Sequence of chain 2.A:
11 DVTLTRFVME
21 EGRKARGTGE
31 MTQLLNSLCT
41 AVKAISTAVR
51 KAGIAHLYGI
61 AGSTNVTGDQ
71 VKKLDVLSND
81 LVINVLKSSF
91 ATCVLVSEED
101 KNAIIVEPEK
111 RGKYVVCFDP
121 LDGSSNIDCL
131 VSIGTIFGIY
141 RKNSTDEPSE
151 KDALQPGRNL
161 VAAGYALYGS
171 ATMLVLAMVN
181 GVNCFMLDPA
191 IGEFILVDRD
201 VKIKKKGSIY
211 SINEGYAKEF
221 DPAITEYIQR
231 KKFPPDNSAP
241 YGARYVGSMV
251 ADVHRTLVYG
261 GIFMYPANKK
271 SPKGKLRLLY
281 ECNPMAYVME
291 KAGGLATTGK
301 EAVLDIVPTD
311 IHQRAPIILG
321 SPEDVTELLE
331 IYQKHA

The small molecule below binds the protein below.
Small molecule (SMILES): O=P(O)(O)OC[C@H]1O[C@](O)(CO)[C@@H](O)[C@@H]1O

Binding-site contacts:
Ligand atom C1 contacts residue ARG277 of chain 1.A at 3.7 Å.
Ligand atom C4 contacts residue MET249 of chain 1.A at 3.5 Å (hydrophobic).
Ligand atom C6 contacts residue GLY247 of chain 1.A at 3.6 Å.
Ligand atom O3P contacts residue ARG244 of chain 2.A at 3.4 Å (salt-bridge).
Ligand atom C3 contacts residue ASP122 of chain 1.A at 3.6 Å.
Ligand atom P contacts residue ASN213 of chain 1.A at 3.6 Å.
Ligand atom O1P contacts residue TYR265 of chain 1.A at 2.6 Å (h-bond).
Ligand atom O4 contacts residue MET249 of chain 1.A at 3.2 Å (h-bond).
Ligand atom C3 contacts residue MET249 of chain 1.A at 3.7 Å (hydrophobic).
Ligand atom O3P contacts residue TYR245 of chain 1.A at 2.6 Å (h-bond).
Ligand atom C4 contacts residue GLY247 of chain 1.A at 3.2 Å.
Ligand atom O6 contacts residue TYR265 of chain 1.A at 3.5 Å.
Ligand atom O3 contacts residue GLY123 of chain 1.A at 3.5 Å (h-bond).
Ligand atom C5 contacts residue GLY247 of chain 1.A at 3.9 Å.
Ligand atom C1 contacts residue PO41 of chain 1.D at 3.2 Å.
Ligand atom P contacts residue TYR245 of chain 1.A at 3.9 Å.
Ligand atom O3 contacts residue MET249 of chain 1.A at 3.0 Å (h-bond).
Ligand atom P contacts residue TYR265 of chain 1.A at 3.7 Å.
Ligand atom O1P contacts residue TYR216 of chain 1.A at 2.6 Å (h-bond).
Ligand atom C1 contacts residue LYS275 of chain 1.A at 3.8 Å.
Ligand atom O1 contacts residue PO41 of chain 1.D at 2.6 Å (h-bond).
Ligand atom O2 contacts residue SER124 of chain 1.A at 3.8 Å.
Ligand atom P contacts residue ARG244 of chain 2.A at 3.8 Å.
Ligand atom O3 contacts residue PO41 of chain 1.D at 3.9 Å.
Ligand atom O2P contacts residue ASN213 of chain 1.A at 3.9 Å.
Ligand atom O3P contacts residue TYR265 of chain 1.A at 3.8 Å.
Ligand atom O2 contacts residue GLY123 of chain 1.A at 3.7 Å.
Ligand atom O1 contacts residue LYS275 of chain 1.A at 3.1 Å.
Ligand atom O1 contacts residue ARG277 of chain 1.A at 3.6 Å.
Ligand atom C5 contacts residue LYS275 of chain 1.A at 3.8 Å.
Ligand atom O3 contacts residue ASP122 of chain 1.A at 2.6 Å (salt-bridge).
Ligand atom O3P contacts residue ASN213 of chain 1.A at 2.8 Å (h-bond).
Ligand atom C6 contacts residue TYR245 of chain 1.A at 3.6 Å (hydrophobic).
Ligand atom O2 contacts residue PO41 of chain 1.D at 2.7 Å (h-bond).
Ligand atom O3 contacts residue SER248 of chain 1.A at 3.8 Å.
Ligand atom O5 contacts residue LYS275 of chain 1.A at 2.9 Å (salt-bridge).
Ligand atom O2P contacts residue ARG244 of chain 2.A at 2.7 Å (salt-bridge).
Ligand atom O6 contacts residue LYS275 of chain 1.A at 3.1 Å (salt-bridge).
Ligand atom C2 contacts residue PO41 of chain 1.D at 3.6 Å.
Ligand atom C1 contacts residue GLU281 of chain 1.A at 3.5 Å.

Sequence of chain 1.A:
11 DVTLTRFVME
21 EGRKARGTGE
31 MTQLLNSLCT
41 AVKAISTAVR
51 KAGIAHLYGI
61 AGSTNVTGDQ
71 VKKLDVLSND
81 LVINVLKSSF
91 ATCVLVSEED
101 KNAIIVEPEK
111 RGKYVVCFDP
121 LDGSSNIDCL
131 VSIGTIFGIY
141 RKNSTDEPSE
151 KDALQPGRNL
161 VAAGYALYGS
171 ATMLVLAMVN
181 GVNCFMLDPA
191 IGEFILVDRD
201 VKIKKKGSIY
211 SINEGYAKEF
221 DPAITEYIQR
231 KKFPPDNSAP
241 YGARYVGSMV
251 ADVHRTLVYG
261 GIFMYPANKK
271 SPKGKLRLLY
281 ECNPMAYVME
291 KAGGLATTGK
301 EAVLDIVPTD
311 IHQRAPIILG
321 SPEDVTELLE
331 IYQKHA